Sequence of chain 1.E:
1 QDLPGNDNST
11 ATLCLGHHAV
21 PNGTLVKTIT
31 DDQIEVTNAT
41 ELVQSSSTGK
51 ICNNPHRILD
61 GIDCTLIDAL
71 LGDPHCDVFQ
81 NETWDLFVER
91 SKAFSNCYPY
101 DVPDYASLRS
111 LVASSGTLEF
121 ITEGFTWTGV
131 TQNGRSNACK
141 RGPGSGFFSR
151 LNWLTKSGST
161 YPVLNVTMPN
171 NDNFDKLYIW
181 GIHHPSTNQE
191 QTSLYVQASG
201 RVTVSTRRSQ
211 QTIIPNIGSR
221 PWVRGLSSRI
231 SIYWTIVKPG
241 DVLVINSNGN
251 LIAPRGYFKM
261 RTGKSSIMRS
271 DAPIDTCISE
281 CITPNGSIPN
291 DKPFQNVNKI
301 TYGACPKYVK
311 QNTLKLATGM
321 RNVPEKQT

The protein below binds the small molecule below.
Small molecule (SMILES): CC(=O)N[C@@H]1[C@@H](O)[C@H](O)[C@@H](CO)O[C@H]1O

Binding-site contacts:
Ligand atom N2 contacts residue VAL297 of chain 1.E at 3.5 Å (h-bond).
Ligand atom C5 contacts residue ASN298 of chain 1.E at 3.9 Å.
Ligand atom C3 contacts residue ASN285 of chain 1.E at 3.7 Å.
Ligand atom C1 contacts residue ASN285 of chain 1.E at 1.4 Å.
Ligand atom C2 contacts residue VAL297 of chain 1.E at 4.0 Å (hydrophobic).
Ligand atom O7 contacts residue ASN285 of chain 1.E at 2.7 Å (h-bond).
Ligand atom O5 contacts residue ASN298 of chain 1.E at 3.7 Å.
Ligand atom O7 contacts residue VAL297 of chain 1.E at 4.3 Å.
Ligand atom O5 contacts residue ASN285 of chain 1.E at 2.3 Å (h-bond).
Ligand atom O6 contacts residue ASN285 of chain 1.E at 4.4 Å.
Ligand atom C7 contacts residue VAL297 of chain 1.E at 4.0 Å (hydrophobic).
Ligand atom C7 contacts residue ASN285 of chain 1.E at 3.1 Å.
Ligand atom C8 contacts residue SER46 of chain 1.E at 4.4 Å.
Ligand atom C6 contacts residue ASN298 of chain 1.E at 4.1 Å.
Ligand atom C8 contacts residue VAL297 of chain 1.E at 3.9 Å (hydrophobic).
Ligand atom C8 contacts residue SER45 of chain 1.E at 3.4 Å.
Ligand atom C1 contacts residue ASN298 of chain 1.E at 4.2 Å.
Ligand atom C5 contacts residue ASN285 of chain 1.E at 3.6 Å.
Ligand atom C2 contacts residue ASN285 of chain 1.E at 2.4 Å.
Ligand atom C1 contacts residue VAL297 of chain 1.E at 3.6 Å (hydrophobic).
Ligand atom N2 contacts residue ASN285 of chain 1.E at 3.0 Å (h-bond).
Ligand atom C3 contacts residue VAL297 of chain 1.E at 4.3 Å (hydrophobic).
Ligand atom C8 contacts residue ASN285 of chain 1.E at 4.4 Å.
Ligand atom C4 contacts residue ASN285 of chain 1.E at 4.1 Å.